Sequence of chain 36.F:
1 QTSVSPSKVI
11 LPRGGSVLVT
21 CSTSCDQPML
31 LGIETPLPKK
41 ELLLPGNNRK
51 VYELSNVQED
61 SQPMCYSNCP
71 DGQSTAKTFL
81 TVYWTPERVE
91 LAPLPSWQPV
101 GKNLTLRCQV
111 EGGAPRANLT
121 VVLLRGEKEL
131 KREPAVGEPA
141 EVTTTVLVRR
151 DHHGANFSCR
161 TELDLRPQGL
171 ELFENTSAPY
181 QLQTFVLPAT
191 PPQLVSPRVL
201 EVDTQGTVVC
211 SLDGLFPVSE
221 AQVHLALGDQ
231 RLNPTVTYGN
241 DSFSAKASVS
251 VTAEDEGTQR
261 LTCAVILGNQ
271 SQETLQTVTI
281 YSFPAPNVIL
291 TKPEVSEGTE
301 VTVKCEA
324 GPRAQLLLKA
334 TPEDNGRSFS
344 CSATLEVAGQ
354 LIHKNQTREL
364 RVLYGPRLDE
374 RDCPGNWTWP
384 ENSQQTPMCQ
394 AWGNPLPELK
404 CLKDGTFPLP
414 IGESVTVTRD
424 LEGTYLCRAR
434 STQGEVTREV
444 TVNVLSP

Binding-site contacts:
Ligand atom O5 contacts residue GLN168 of chain 36.F at 4.0 Å.
Ligand atom C3 contacts residue ASN118 of chain 36.F at 3.8 Å.
Ligand atom C6 contacts residue ASN118 of chain 36.F at 4.0 Å.
Ligand atom C5 contacts residue GLN168 of chain 36.F at 4.5 Å.
Ligand atom C1 contacts residue GLN168 of chain 36.F at 4.0 Å.
Ligand atom O6 contacts residue ASN118 of chain 36.F at 4.0 Å.
Ligand atom O5 contacts residue ASN118 of chain 36.F at 1.8 Å (h-bond).
Ligand atom N2 contacts residue PRO167 of chain 36.F at 4.0 Å.
Ligand atom C2 contacts residue ASN118 of chain 36.F at 2.7 Å.
Ligand atom O6 contacts residue ALA117 of chain 36.F at 2.3 Å.
Ligand atom C2 contacts residue ALA117 of chain 36.F at 4.0 Å (hydrophobic).
Ligand atom O7 contacts residue ASN118 of chain 36.F at 3.5 Å (h-bond).
Ligand atom C8 contacts residue PRO167 of chain 36.F at 3.7 Å (hydrophobic).
Ligand atom C5 contacts residue ALA117 of chain 36.F at 4.2 Å (hydrophobic).
Ligand atom O7 contacts residue ALA117 of chain 36.F at 4.5 Å.
Ligand atom O5 contacts residue ALA117 of chain 36.F at 3.5 Å (h-bond).
Ligand atom C7 contacts residue PRO167 of chain 36.F at 3.9 Å (hydrophobic).
Ligand atom C4 contacts residue ALA117 of chain 36.F at 4.2 Å (hydrophobic).
Ligand atom C1 contacts residue PRO167 of chain 36.F at 4.4 Å (hydrophobic).
Ligand atom C6 contacts residue ALA117 of chain 36.F at 3.6 Å (hydrophobic).
Ligand atom C5 contacts residue ASN118 of chain 36.F at 3.2 Å.
Ligand atom C7 contacts residue ASN118 of chain 36.F at 3.9 Å.
Ligand atom C4 contacts residue ASN118 of chain 36.F at 3.8 Å.
Ligand atom N2 contacts residue ASN118 of chain 36.F at 3.6 Å.
Ligand atom C8 contacts residue ASP164 of chain 36.F at 4.5 Å.
Ligand atom C1 contacts residue ASN118 of chain 36.F at 1.6 Å.
Ligand atom C1 contacts residue ALA117 of chain 36.F at 3.9 Å (hydrophobic).

This small molecule binds to this protein.
Small molecule (SMILES): CC(=O)N[C@@H]1[C@@H](O)[C@H](O)[C@@H](CO)O[C@H]1O